Binding-site contacts:
Ligand atom N2 contacts residue ARG150 of chain 1.B at 2.8 Å (salt-bridge).
Ligand atom C5 contacts residue VAL103 of chain 1.B at 3.8 Å (hydrophobic).
Ligand atom C7 contacts residue TYR119 of chain 1.B at 3.6 Å (hydrophobic).
Ligand atom C4 contacts residue MET117 of chain 1.B at 3.9 Å (hydrophobic).
Ligand atom C15 contacts residue TYR119 of chain 1.B at 3.4 Å (hydrophobic).
Ligand atom N3 contacts residue LEU64 of chain 1.B at 3.6 Å (h-bond).
Ligand atom C1 contacts residue MET117 of chain 1.B at 3.6 Å (hydrophobic).
Ligand atom CL1 contacts residue PHE164 of chain 1.B at 3.9 Å.
Ligand atom C17 contacts residue TYR119 of chain 1.B at 3.8 Å (hydrophobic).
Ligand atom C12 contacts residue LEU64 of chain 1.B at 3.7 Å (hydrophobic).
Ligand atom C16 contacts residue TYR119 of chain 1.B at 3.7 Å (hydrophobic).
Ligand atom N4 contacts residue PHE65 of chain 1.B at 3.5 Å.
Ligand atom N2 contacts residue TYR119 of chain 1.B at 3.8 Å.
Ligand atom C3 contacts residue MET117 of chain 1.B at 3.6 Å (hydrophobic).
Ligand atom C10 contacts residue LEU66 of chain 1.B at 4.0 Å (hydrophobic).
Ligand atom C19 contacts residue TYR119 of chain 1.B at 3.7 Å (hydrophobic).
Ligand atom O1 contacts residue PHE65 of chain 1.B at 3.2 Å.
Ligand atom C5 contacts residue ALA86 of chain 1.B at 3.9 Å (hydrophobic).
Ligand atom C2 contacts residue MET117 of chain 1.B at 3.6 Å (hydrophobic).
Ligand atom N2 contacts residue PHE65 of chain 1.B at 3.5 Å.
Ligand atom C8 contacts residue ARG150 of chain 1.B at 3.9 Å.
Ligand atom C19 contacts residue MET102 of chain 1.B at 3.8 Å (hydrophobic).
Ligand atom C17 contacts residue GLY129 of chain 1.B at 3.7 Å.
Ligand atom C16 contacts residue GLY129 of chain 1.B at 3.9 Å.
Ligand atom C11 contacts residue PHE65 of chain 1.B at 3.6 Å (hydrophobic).
Ligand atom C14 contacts residue TYR119 of chain 1.B at 3.8 Å (hydrophobic).
Ligand atom O1 contacts residue LEU66 of chain 1.B at 2.9 Å (h-bond).
Ligand atom C5 contacts residue GLY104 of chain 1.B at 3.8 Å.
Ligand atom C9 contacts residue PHE164 of chain 1.B at 4.0 Å (hydrophobic).
Ligand atom C7 contacts residue MET117 of chain 1.B at 3.7 Å (hydrophobic).
Ligand atom C4 contacts residue ALA86 of chain 1.B at 3.9 Å (hydrophobic).
Ligand atom N1 contacts residue MET117 of chain 1.B at 3.7 Å.
Ligand atom C8 contacts residue TYR162 of chain 1.B at 3.8 Å (hydrophobic).
Ligand atom C20 contacts residue LEU64 of chain 1.B at 3.8 Å (hydrophobic).
Ligand atom C21 contacts residue PHE65 of chain 1.B at 3.3 Å (hydrophobic).
Ligand atom C9 contacts residue PHE65 of chain 1.B at 3.7 Å (hydrophobic).
Ligand atom C12 contacts residue ARG150 of chain 1.B at 3.2 Å.
Ligand atom N2 contacts residue LEU64 of chain 1.B at 4.0 Å.
Ligand atom C18 contacts residue TYR119 of chain 1.B at 3.7 Å (hydrophobic).
Ligand atom C12 contacts residue TYR119 of chain 1.B at 3.3 Å (hydrophobic).

Sequence of chain 1.B:
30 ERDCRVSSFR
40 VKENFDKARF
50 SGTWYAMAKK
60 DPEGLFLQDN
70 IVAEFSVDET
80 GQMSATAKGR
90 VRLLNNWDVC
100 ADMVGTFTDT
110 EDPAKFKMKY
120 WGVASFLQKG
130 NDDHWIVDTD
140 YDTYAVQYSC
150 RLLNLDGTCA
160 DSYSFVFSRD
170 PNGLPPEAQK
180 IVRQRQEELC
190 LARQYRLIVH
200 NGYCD

This small molecule binds to this protein.
Small molecule (SMILES): O=C(c1cn(Cc2ccccc2)cn1)N1CCN(c2ccccc2Cl)CC1